The small molecule below binds the protein below.
Small molecule (SMILES): CCCN[P](=O)(O)OCC

Binding-site contacts:
Ligand atom C4 contacts residue VAL288 of chain 3.A at 3.9 Å (hydrophobic).
Ligand atom C4 contacts residue TRP231 of chain 3.A at 3.6 Å (hydrophobic).
Ligand atom N contacts residue TRP231 of chain 3.A at 3.9 Å.
Ligand atom C5 contacts residue SER287 of chain 3.A at 4.1 Å.
Ligand atom C3 contacts residue PHE398 of chain 3.A at 3.8 Å (hydrophobic).
Ligand atom N contacts residue PHE398 of chain 3.A at 4.1 Å.
Ligand atom C5 contacts residue VAL288 of chain 3.A at 3.8 Å (hydrophobic).
Ligand atom O3 contacts residue SER198 of chain 3.A at 2.8 Å (h-bond).
Ligand atom N contacts residue GLY117 of chain 3.A at 4.0 Å.
Ligand atom C3 contacts residue GLY117 of chain 3.A at 4.5 Å.
Ligand atom O2 contacts residue SER198 of chain 3.A at 2.6 Å (h-bond).
Ligand atom O3 contacts residue GLY117 of chain 3.A at 4.1 Å.
Ligand atom O2 contacts residue GLY116 of chain 3.A at 2.9 Å (h-bond).
Ligand atom P contacts residue GLY116 of chain 3.A at 4.2 Å.
Ligand atom C2 contacts residue HIS438 of chain 3.A at 4.0 Å.
Ligand atom C3 contacts residue SER198 of chain 3.A at 3.8 Å.
Ligand atom C2 contacts residue PHE329 of chain 3.A at 3.6 Å (hydrophobic).
Ligand atom O2 contacts residue ALA199 of chain 3.A at 2.8 Å (h-bond).
Ligand atom C1 contacts residue PHE329 of chain 3.A at 3.9 Å (hydrophobic).
Ligand atom P contacts residue HIS438 of chain 3.A at 3.9 Å.
Ligand atom N contacts residue ALA199 of chain 3.A at 4.3 Å.
Ligand atom C1 contacts residue HIS438 of chain 3.A at 4.0 Å.
Ligand atom C1 contacts residue GLY117 of chain 3.A at 4.2 Å.
Ligand atom O2 contacts residue GLY117 of chain 3.A at 2.6 Å (h-bond).
Ligand atom C3 contacts residue LEU286 of chain 3.A at 3.7 Å (hydrophobic).
Ligand atom C3 contacts residue TRP231 of chain 3.A at 4.3 Å (hydrophobic).
Ligand atom P contacts residue ALA199 of chain 3.A at 3.5 Å.
Ligand atom C5 contacts residue LEU286 of chain 3.A at 3.2 Å (hydrophobic).
Ligand atom C4 contacts residue LEU286 of chain 3.A at 3.8 Å (hydrophobic).
Ligand atom P contacts residue SER198 of chain 3.A at 1.7 Å.
Ligand atom C3 contacts residue PHE329 of chain 3.A at 4.4 Å (hydrophobic).
Ligand atom C5 contacts residue GLY117 of chain 3.A at 4.1 Å.
Ligand atom N contacts residue SER198 of chain 3.A at 2.8 Å (h-bond).
Ligand atom P contacts residue GLY117 of chain 3.A at 3.6 Å.
Ligand atom O3 contacts residue GLY116 of chain 3.A at 4.4 Å.
Ligand atom C4 contacts residue GLY117 of chain 3.A at 4.2 Å.
Ligand atom O3 contacts residue HIS438 of chain 3.A at 3.1 Å (h-bond).
Ligand atom C1 contacts residue SER198 of chain 3.A at 4.0 Å.
Ligand atom O2 contacts residue GLY115 of chain 3.A at 3.8 Å.

Sequence of chain 3.A:
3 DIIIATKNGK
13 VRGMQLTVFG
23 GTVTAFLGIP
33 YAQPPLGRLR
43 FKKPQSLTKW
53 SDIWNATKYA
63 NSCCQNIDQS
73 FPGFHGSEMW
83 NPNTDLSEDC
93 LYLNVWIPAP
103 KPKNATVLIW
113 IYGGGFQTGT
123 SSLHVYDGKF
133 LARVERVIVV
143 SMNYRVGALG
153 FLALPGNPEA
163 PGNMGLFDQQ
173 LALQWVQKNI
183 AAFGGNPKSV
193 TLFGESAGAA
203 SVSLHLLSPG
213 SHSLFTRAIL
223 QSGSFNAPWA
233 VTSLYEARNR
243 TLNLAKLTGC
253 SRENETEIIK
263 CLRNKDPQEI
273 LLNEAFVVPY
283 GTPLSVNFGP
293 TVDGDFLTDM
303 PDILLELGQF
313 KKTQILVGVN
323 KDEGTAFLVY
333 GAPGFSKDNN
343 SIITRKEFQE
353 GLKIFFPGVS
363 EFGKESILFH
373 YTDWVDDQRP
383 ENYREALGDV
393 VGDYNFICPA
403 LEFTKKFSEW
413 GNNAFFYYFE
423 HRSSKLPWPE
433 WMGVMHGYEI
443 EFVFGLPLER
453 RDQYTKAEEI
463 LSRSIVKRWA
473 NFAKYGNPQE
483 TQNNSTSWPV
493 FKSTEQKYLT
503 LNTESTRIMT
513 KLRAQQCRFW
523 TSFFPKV